Binding-site contacts:
Ligand atom C7 contacts residue ASN279 of chain 2.C at 3.3 Å.
Ligand atom C1 contacts residue ASN279 of chain 2.C at 1.4 Å.
Ligand atom C2 contacts residue ASN279 of chain 2.C at 2.5 Å.
Ligand atom O5 contacts residue ASN279 of chain 2.C at 2.4 Å (h-bond).
Ligand atom O6 contacts residue GLU69 of chain 2.D at 3.7 Å.
Ligand atom C5 contacts residue ASN279 of chain 2.C at 3.6 Å.
Ligand atom C3 contacts residue VAL291 of chain 2.C at 4.2 Å (hydrophobic).
Ligand atom O5 contacts residue ASN292 of chain 2.C at 4.1 Å.
Ligand atom C2 contacts residue VAL291 of chain 2.C at 3.8 Å (hydrophobic).
Ligand atom C1 contacts residue VAL291 of chain 2.C at 3.5 Å (hydrophobic).
Ligand atom C4 contacts residue ASN279 of chain 2.C at 4.2 Å.
Ligand atom C7 contacts residue VAL291 of chain 2.C at 4.1 Å (hydrophobic).
Ligand atom C5 contacts residue ASN292 of chain 2.C at 4.2 Å.
Ligand atom C8 contacts residue ASN279 of chain 2.C at 4.5 Å.
Ligand atom C8 contacts residue ASN290 of chain 2.C at 4.3 Å.
Ligand atom C8 contacts residue SER39 of chain 2.C at 3.5 Å.
Ligand atom O7 contacts residue ASN279 of chain 2.C at 3.3 Å (h-bond).
Ligand atom C1 contacts residue ASN292 of chain 2.C at 4.2 Å.
Ligand atom N2 contacts residue ASN279 of chain 2.C at 2.9 Å (h-bond).
Ligand atom O6 contacts residue ASN292 of chain 2.C at 3.8 Å.
Ligand atom C3 contacts residue ASN279 of chain 2.C at 3.8 Å.
Ligand atom C8 contacts residue VAL291 of chain 2.C at 3.9 Å (hydrophobic).
Ligand atom N2 contacts residue VAL291 of chain 2.C at 3.2 Å (h-bond).

Sequence of chain 2.C:
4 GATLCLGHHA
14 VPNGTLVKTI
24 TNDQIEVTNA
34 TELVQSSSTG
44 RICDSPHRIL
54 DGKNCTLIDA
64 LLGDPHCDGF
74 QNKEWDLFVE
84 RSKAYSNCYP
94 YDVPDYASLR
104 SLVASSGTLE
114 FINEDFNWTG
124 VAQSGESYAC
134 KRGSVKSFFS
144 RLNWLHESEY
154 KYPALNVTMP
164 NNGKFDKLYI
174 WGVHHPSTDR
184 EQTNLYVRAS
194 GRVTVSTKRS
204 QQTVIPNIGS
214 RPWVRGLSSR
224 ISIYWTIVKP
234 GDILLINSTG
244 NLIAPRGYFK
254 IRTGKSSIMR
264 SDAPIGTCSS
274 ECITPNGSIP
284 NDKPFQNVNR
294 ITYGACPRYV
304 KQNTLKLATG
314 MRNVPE

Sequence of chain 2.D:
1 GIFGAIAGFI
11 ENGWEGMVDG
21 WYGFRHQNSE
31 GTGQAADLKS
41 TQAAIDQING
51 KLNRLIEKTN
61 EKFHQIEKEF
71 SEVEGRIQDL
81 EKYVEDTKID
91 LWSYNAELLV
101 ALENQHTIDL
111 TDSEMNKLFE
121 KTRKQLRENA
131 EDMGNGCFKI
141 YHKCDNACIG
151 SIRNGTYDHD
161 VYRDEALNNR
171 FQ

A small-molecule ligand and the protein it binds are described below.
Small molecule (SMILES): CC(=O)N[C@@H]1[C@@H](O)[C@H](O)[C@@H](CO)O[C@H]1O